Binding-site contacts:
Ligand atom O7 contacts residue ASN54 of chain 1.E at 4.1 Å.
Ligand atom C6 contacts residue GLN55 of chain 1.E at 3.9 Å.
Ligand atom C2 contacts residue LYS56 of chain 1.E at 3.5 Å.
Ligand atom C8 contacts residue LYS278 of chain 1.A at 4.0 Å.
Ligand atom C6 contacts residue SER53 of chain 1.E at 3.6 Å.
Ligand atom O4 contacts residue LYS56 of chain 1.E at 4.0 Å.
Ligand atom C1 contacts residue GLN55 of chain 1.E at 3.2 Å.
Ligand atom O3 contacts residue GLN55 of chain 1.E at 4.3 Å.
Ligand atom C8 contacts residue GLU205 of chain 1.A at 3.7 Å.
Ligand atom C1 contacts residue SER206 of chain 1.A at 4.1 Å.
Ligand atom C3 contacts residue GLN55 of chain 1.E at 3.3 Å.
Ligand atom O6 contacts residue ASN54 of chain 1.E at 3.6 Å (h-bond).
Ligand atom O4 contacts residue GLN55 of chain 1.E at 4.1 Å.
Ligand atom O5 contacts residue GLN55 of chain 1.E at 4.0 Å.
Ligand atom C1 contacts residue LYS56 of chain 1.E at 4.3 Å.
Ligand atom C1 contacts residue ASN204 of chain 1.A at 1.4 Å.
Ligand atom O5 contacts residue SER53 of chain 1.E at 3.9 Å.
Ligand atom O3 contacts residue LYS56 of chain 1.E at 4.1 Å.
Ligand atom O7 contacts residue NAG1 of chain 1.M at 3.4 Å (h-bond).
Ligand atom C2 contacts residue GLN55 of chain 1.E at 3.5 Å.
Ligand atom C4 contacts residue ASN204 of chain 1.A at 4.2 Å.
Ligand atom O5 contacts residue ASN204 of chain 1.A at 2.4 Å (h-bond).
Ligand atom O5 contacts residue ASN54 of chain 1.E at 4.1 Å.
Ligand atom C5 contacts residue ASN204 of chain 1.A at 3.6 Å.
Ligand atom O3 contacts residue SER53 of chain 1.E at 3.7 Å.
Ligand atom O4 contacts residue ASN54 of chain 1.E at 3.8 Å.
Ligand atom C7 contacts residue ASN204 of chain 1.A at 3.5 Å.
Ligand atom C8 contacts residue SER53 of chain 1.E at 3.6 Å.
Ligand atom N2 contacts residue ASN204 of chain 1.A at 2.8 Å (h-bond).
Ligand atom N2 contacts residue LYS56 of chain 1.E at 3.9 Å.
Ligand atom C2 contacts residue ASN204 of chain 1.A at 2.4 Å.
Ligand atom O6 contacts residue GLN55 of chain 1.E at 3.3 Å (h-bond).
Ligand atom O6 contacts residue SER53 of chain 1.E at 2.6 Å (h-bond).
Ligand atom C5 contacts residue GLN55 of chain 1.E at 3.8 Å.
Ligand atom C3 contacts residue SER53 of chain 1.E at 4.2 Å.
Ligand atom O7 contacts residue ASN204 of chain 1.A at 3.8 Å.
Ligand atom C4 contacts residue GLN55 of chain 1.E at 4.0 Å.
Ligand atom C3 contacts residue ASN204 of chain 1.A at 3.7 Å.
Ligand atom O7 contacts residue LYS56 of chain 1.E at 2.6 Å (salt-bridge).
Ligand atom C7 contacts residue LYS56 of chain 1.E at 3.6 Å.

Sequence of chain 1.A:
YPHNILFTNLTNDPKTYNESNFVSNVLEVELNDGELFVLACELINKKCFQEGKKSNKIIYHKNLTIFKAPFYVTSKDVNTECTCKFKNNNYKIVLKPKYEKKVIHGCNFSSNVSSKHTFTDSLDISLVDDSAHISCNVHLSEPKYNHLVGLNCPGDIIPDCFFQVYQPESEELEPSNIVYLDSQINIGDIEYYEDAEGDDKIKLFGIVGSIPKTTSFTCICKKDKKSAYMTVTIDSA

Sequence of chain 1.E:
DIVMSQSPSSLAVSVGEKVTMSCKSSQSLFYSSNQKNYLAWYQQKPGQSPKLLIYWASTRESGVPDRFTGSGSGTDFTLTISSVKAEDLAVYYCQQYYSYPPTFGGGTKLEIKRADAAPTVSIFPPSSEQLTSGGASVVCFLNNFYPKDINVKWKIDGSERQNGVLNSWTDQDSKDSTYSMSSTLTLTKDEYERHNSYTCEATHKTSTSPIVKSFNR

A small-molecule ligand and the protein it binds are described below.
Small molecule (SMILES): CC(=O)N[C@H]1[C@H](O[C@H]2[C@H](O)[C@@H](NC(C)=O)CO[C@@H]2CO)O[C@H](CO)[C@@H](O[C@@H]2O[C@H](CO)[C@@H](O)[C@H](O)[C@@H]2O)[C@@H]1O